Binding-site contacts:
Ligand atom CD2 contacts residue TYR7 of chain 1.D at 3.5 Å (hydrophobic).
Ligand atom CA contacts residue GLU63 of chain 1.D at 3.5 Å.
Ligand atom O contacts residue HIS70 of chain 1.D at 3.1 Å (h-bond).
Ligand atom O contacts residue TRP147 of chain 1.D at 3.0 Å (h-bond).
Ligand atom N contacts residue TYR171 of chain 1.D at 2.8 Å (h-bond).
Ligand atom OXT contacts residue TYR84 of chain 1.D at 3.4 Å (h-bond).
Ligand atom N contacts residue TYR7 of chain 1.D at 2.7 Å (h-bond).
Ligand atom O contacts residue LYS146 of chain 1.D at 2.7 Å (salt-bridge).
Ligand atom O contacts residue THR73 of chain 1.D at 2.9 Å (h-bond).
Ligand atom CE2 contacts residue LYS66 of chain 1.D at 3.5 Å.
Ligand atom CE2 contacts residue THR163 of chain 1.D at 3.4 Å.
Ligand atom O contacts residue LYS146 of chain 1.D at 3.5 Å (salt-bridge).
Ligand atom N contacts residue GLU63 of chain 1.D at 2.8 Å (salt-bridge).
Ligand atom CD2 contacts residue THR163 of chain 1.D at 3.2 Å.
Ligand atom N contacts residue TYR99 of chain 1.D at 3.0 Å (h-bond).
Ligand atom CB contacts residue TRP167 of chain 1.D at 3.3 Å (hydrophobic).
Ligand atom CD1 contacts residue MET45 of chain 1.D at 3.3 Å (hydrophobic).
Ligand atom N contacts residue EDO1 of chain 1.Q at 2.9 Å (h-bond).
Ligand atom O contacts residue LYS66 of chain 1.D at 2.9 Å (salt-bridge).
Ligand atom CD2 contacts residue TYR99 of chain 1.D at 3.4 Å (hydrophobic).
Ligand atom CD2 contacts residue PHE9 of chain 1.D at 3.5 Å (hydrophobic).
Ligand atom CA contacts residue TYR159 of chain 1.D at 3.5 Å (hydrophobic).
Ligand atom CB contacts residue EDO1 of chain 1.Q at 3.5 Å.
Ligand atom CD1 contacts residue GLU63 of chain 1.D at 3.5 Å.
Ligand atom CA contacts residue EDO1 of chain 1.Q at 3.4 Å.
Ligand atom OXT contacts residue THR143 of chain 1.D at 2.7 Å (h-bond).
Ligand atom OG1 contacts residue LYS146 of chain 1.D at 2.6 Å (salt-bridge).
Ligand atom CG contacts residue TRP167 of chain 1.D at 3.5 Å (hydrophobic).
Ligand atom CB contacts residue TYR99 of chain 1.D at 3.5 Å (hydrophobic).
Ligand atom CD1 contacts residue TRP167 of chain 1.D at 3.3 Å (hydrophobic).
Ligand atom O contacts residue EDO1 of chain 1.Q at 2.9 Å (h-bond).
Ligand atom O contacts residue TYR159 of chain 1.D at 2.7 Å (h-bond).
Ligand atom CZ contacts residue LYS66 of chain 1.D at 3.5 Å.
Ligand atom N contacts residue ASP77 of chain 1.D at 2.8 Å (salt-bridge).
Ligand atom CB contacts residue THR143 of chain 1.D at 3.5 Å.
Ligand atom CG contacts residue GLU63 of chain 1.D at 3.5 Å.
Ligand atom CD contacts residue HIS70 of chain 1.D at 3.5 Å.
Ligand atom CA contacts residue TYR171 of chain 1.D at 3.5 Å (hydrophobic).
Ligand atom N contacts residue TYR159 of chain 1.D at 3.4 Å.
Ligand atom C contacts residue LYS146 of chain 1.D at 3.4 Å.

This protein binds this small molecule.
Small molecule (SMILES): CC(C)C[C@H](NC(=O)[C@@H](N)Cc1ccc(O)cc1)C(=O)N[C@@H](C)C(=O)N1CCC[C@H]1C(=O)NCC(=O)N1CCC[C@H]1C(=O)N[C@H](C(=O)N[C@H](C(=O)N[C@@H](C)C(=O)O)[C@@H](C)O)C(C)C

Sequence of chain 1.D:
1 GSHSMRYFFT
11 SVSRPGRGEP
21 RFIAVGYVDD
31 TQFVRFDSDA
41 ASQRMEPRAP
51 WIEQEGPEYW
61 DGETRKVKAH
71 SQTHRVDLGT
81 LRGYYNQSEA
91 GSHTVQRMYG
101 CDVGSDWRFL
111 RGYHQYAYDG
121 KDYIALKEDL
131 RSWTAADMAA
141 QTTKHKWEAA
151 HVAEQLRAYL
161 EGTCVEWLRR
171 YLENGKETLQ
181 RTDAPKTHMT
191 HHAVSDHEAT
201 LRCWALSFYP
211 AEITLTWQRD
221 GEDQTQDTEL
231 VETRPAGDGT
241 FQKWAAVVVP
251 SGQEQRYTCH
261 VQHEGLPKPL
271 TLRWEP